Sequence of chain 1.A:
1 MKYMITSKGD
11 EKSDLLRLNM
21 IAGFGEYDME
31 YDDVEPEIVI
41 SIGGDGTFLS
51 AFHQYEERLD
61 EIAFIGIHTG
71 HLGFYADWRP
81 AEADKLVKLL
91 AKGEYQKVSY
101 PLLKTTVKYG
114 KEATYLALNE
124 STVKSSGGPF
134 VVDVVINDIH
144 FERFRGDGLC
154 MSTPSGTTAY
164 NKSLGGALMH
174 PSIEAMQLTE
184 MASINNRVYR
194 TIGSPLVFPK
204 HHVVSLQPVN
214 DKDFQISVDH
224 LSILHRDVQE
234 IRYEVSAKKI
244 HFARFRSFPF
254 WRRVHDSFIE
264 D

Binding-site contacts:
Ligand atom N6 contacts residue SER158 of chain 1.A at 3.2 Å (h-bond).
Ligand atom N3 contacts residue PHE74 of chain 1.A at 4.3 Å.
Ligand atom C8 contacts residue ASN122 of chain 1.A at 3.4 Å.
Ligand atom C8 contacts residue ASP45 of chain 1.A at 3.6 Å.
Ligand atom N7 contacts residue TYR75 of chain 1.A at 3.8 Å.
Ligand atom N3 contacts residue ASP45 of chain 1.A at 4.3 Å.
Ligand atom CAB contacts residue ASN122 of chain 1.A at 3.5 Å.
Ligand atom C5 contacts residue ASN122 of chain 1.A at 3.8 Å.
Ligand atom N6 contacts residue ALA162 of chain 1.A at 4.3 Å.
Ligand atom C6 contacts residue ASN122 of chain 1.A at 4.1 Å.
Ligand atom N6 contacts residue PHE74 of chain 1.A at 4.0 Å.
Ligand atom C4 contacts residue ALA162 of chain 1.A at 3.9 Å (hydrophobic).
Ligand atom C5 contacts residue ALA162 of chain 1.A at 3.7 Å (hydrophobic).
Ligand atom CAB contacts residue ASP45 of chain 1.A at 3.7 Å.
Ligand atom N1 contacts residue ALA162 of chain 1.A at 3.8 Å.
Ligand atom N6 contacts residue TYR75 of chain 1.A at 3.3 Å.
Ligand atom N7 contacts residue ALA162 of chain 1.A at 4.3 Å.
Ligand atom C5 contacts residue TYR75 of chain 1.A at 4.3 Å (hydrophobic).
Ligand atom N9 contacts residue ASP45 of chain 1.A at 4.0 Å.
Ligand atom C4 contacts residue ASP45 of chain 1.A at 3.9 Å.
Ligand atom N3 contacts residue ALA162 of chain 1.A at 4.0 Å.
Ligand atom C2 contacts residue ALA162 of chain 1.A at 3.9 Å (hydrophobic).
Ligand atom C6 contacts residue SER158 of chain 1.A at 4.2 Å.
Ligand atom N1 contacts residue PHE74 of chain 1.A at 3.3 Å.
Ligand atom N7 contacts residue ASP45 of chain 1.A at 3.9 Å.
Ligand atom CAB contacts residue GLY46 of chain 1.A at 4.0 Å.
Ligand atom C6 contacts residue ALA162 of chain 1.A at 3.7 Å (hydrophobic).
Ligand atom C6 contacts residue ASP45 of chain 1.A at 4.2 Å.
Ligand atom C6 contacts residue TYR75 of chain 1.A at 4.2 Å (hydrophobic).
Ligand atom N1 contacts residue THR161 of chain 1.A at 2.8 Å (h-bond).
Ligand atom C2 contacts residue PHE74 of chain 1.A at 3.4 Å (hydrophobic).
Ligand atom C6 contacts residue THR161 of chain 1.A at 3.5 Å.
Ligand atom N3 contacts residue THR161 of chain 1.A at 4.0 Å.
Ligand atom C2 contacts residue THR161 of chain 1.A at 3.2 Å.
Ligand atom CAB contacts residue LEU49 of chain 1.A at 3.5 Å (hydrophobic).
Ligand atom C5 contacts residue ASP45 of chain 1.A at 3.8 Å.
Ligand atom N6 contacts residue ASN122 of chain 1.A at 3.3 Å (h-bond).
Ligand atom N6 contacts residue THR161 of chain 1.A at 3.5 Å (h-bond).
Ligand atom N7 contacts residue ASN122 of chain 1.A at 2.9 Å (h-bond).
Ligand atom C6 contacts residue PHE74 of chain 1.A at 4.1 Å (hydrophobic).

A protein and the small-molecule ligand that binds it are described below.
Small molecule (SMILES): C#CCCCn1c(C)nc2c(N)ncnc21